Binding-site contacts:
Ligand atom C7 contacts residue ASN114 of chain 1.E at 3.8 Å.
Ligand atom C5 contacts residue THR116 of chain 1.E at 4.2 Å.
Ligand atom O5 contacts residue THR116 of chain 1.E at 4.3 Å.
Ligand atom C2 contacts residue ASN114 of chain 1.E at 2.5 Å.
Ligand atom N2 contacts residue ASN114 of chain 1.E at 2.9 Å (h-bond).
Ligand atom C1 contacts residue THR116 of chain 1.E at 3.6 Å.
Ligand atom C2 contacts residue THR116 of chain 1.E at 4.2 Å.
Ligand atom O7 contacts residue ASN124 of chain 1.E at 3.4 Å (h-bond).
Ligand atom C7 contacts residue ASN124 of chain 1.E at 4.3 Å.
Ligand atom O7 contacts residue ASN114 of chain 1.E at 4.3 Å.
Ligand atom N2 contacts residue THR116 of chain 1.E at 4.2 Å.
Ligand atom C1 contacts residue ASN114 of chain 1.E at 1.4 Å.
Ligand atom C5 contacts residue ASN114 of chain 1.E at 3.7 Å.
Ligand atom O5 contacts residue ASN114 of chain 1.E at 2.4 Å (h-bond).
Ligand atom C3 contacts residue THR116 of chain 1.E at 4.2 Å.
Ligand atom C3 contacts residue ASN114 of chain 1.E at 3.8 Å.
Ligand atom C4 contacts residue ASN114 of chain 1.E at 4.2 Å.
Ligand atom C8 contacts residue ASN114 of chain 1.E at 4.3 Å.

Sequence of chain 1.E:
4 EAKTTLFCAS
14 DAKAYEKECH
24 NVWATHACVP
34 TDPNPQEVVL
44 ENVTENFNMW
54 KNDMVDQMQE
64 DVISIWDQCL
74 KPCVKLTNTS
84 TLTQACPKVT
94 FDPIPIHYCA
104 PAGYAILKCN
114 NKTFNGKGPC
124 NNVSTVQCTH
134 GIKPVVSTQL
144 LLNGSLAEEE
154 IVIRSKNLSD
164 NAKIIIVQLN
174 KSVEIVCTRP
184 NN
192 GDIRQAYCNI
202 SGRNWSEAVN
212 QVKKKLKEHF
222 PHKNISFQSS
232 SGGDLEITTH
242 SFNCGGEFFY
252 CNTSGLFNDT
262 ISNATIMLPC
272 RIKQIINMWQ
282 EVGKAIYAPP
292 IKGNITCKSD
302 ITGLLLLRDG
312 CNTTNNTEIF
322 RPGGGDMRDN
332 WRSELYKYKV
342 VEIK

A small-molecule ligand and the protein it binds are described below.
Small molecule (SMILES): CC(=O)N[C@@H]1[C@@H](O)[C@H](O)[C@@H](CO)O[C@H]1O